Sequence of chain 34.B:
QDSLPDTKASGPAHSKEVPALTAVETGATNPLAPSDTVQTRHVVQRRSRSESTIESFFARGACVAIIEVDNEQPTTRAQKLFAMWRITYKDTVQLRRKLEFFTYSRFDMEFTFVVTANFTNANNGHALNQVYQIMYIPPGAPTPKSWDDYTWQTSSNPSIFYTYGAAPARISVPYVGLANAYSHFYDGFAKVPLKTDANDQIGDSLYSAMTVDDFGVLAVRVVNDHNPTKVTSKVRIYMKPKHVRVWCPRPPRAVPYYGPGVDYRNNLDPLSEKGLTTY

The small molecule below binds the protein below.
Small molecule (SMILES): Cc1cc(CCCCCCCOc2ccc(C3=NCCO3)cc2)on1

Binding-site contacts:
Ligand atom O1A contacts residue PHE135 of chain 34.B at 3.8 Å.
Ligand atom C2A contacts residue ILE193 of chain 34.B at 3.9 Å (hydrophobic).
Ligand atom C31 contacts residue TYR111 of chain 34.B at 3.7 Å (hydrophobic).
Ligand atom C5B contacts residue LEU240 of chain 34.B at 3.5 Å (hydrophobic).
Ligand atom C3 contacts residue PHE237 of chain 34.B at 3.7 Å (hydrophobic).
Ligand atom C4B contacts residue TYR158 of chain 34.B at 3.8 Å (hydrophobic).
Ligand atom C4 contacts residue PHE237 of chain 34.B at 3.1 Å (hydrophobic).
Ligand atom N3A contacts residue ALA24 of chain 34.D at 3.9 Å.
Ligand atom C3B contacts residue TYR158 of chain 34.B at 3.4 Å (hydrophobic).
Ligand atom N2 contacts residue TYR204 of chain 34.B at 3.8 Å.
Ligand atom C4A contacts residue PRO180 of chain 34.B at 3.3 Å (hydrophobic).
Ligand atom C4A contacts residue SER181 of chain 34.B at 3.8 Å.
Ligand atom C7C contacts residue TYR158 of chain 34.B at 3.8 Å (hydrophobic).
Ligand atom O1 contacts residue PHE129 of chain 34.B at 3.8 Å.
Ligand atom N3A contacts residue PRO180 of chain 34.B at 3.7 Å.
Ligand atom O1 contacts residue TYR111 of chain 34.B at 3.5 Å.
Ligand atom N3A contacts residue TYR158 of chain 34.B at 3.7 Å.
Ligand atom C2A contacts residue TYR158 of chain 34.B at 3.9 Å (hydrophobic).
Ligand atom C5A contacts residue ILE182 of chain 34.B at 3.5 Å (hydrophobic).
Ligand atom C6C contacts residue PHE237 of chain 34.B at 3.9 Å (hydrophobic).
Ligand atom C4A contacts residue ILE182 of chain 34.B at 3.9 Å (hydrophobic).
Ligand atom C4C contacts residue VAL198 of chain 34.B at 3.8 Å (hydrophobic).
Ligand atom C5B contacts residue ILE193 of chain 34.B at 3.9 Å (hydrophobic).
Ligand atom C4C contacts residue PHE237 of chain 34.B at 3.6 Å (hydrophobic).
Ligand atom C4 contacts residue TYR111 of chain 34.B at 3.6 Å (hydrophobic).
Ligand atom C6C contacts residue VAL198 of chain 34.B at 3.9 Å (hydrophobic).
Ligand atom O1 contacts residue TYR204 of chain 34.B at 3.6 Å.
Ligand atom C6B contacts residue PHE133 of chain 34.B at 3.5 Å (hydrophobic).
Ligand atom O1B contacts residue PHE133 of chain 34.B at 3.9 Å.
Ligand atom C5C contacts residue VAL195 of chain 34.B at 3.8 Å (hydrophobic).
Ligand atom C4B contacts residue ILE193 of chain 34.B at 3.8 Å (hydrophobic).
Ligand atom C2B contacts residue VAL195 of chain 34.B at 3.9 Å (hydrophobic).
Ligand atom C31 contacts residue PHE237 of chain 34.B at 3.8 Å (hydrophobic).
Ligand atom C5 contacts residue TYR111 of chain 34.B at 3.8 Å (hydrophobic).
Ligand atom C2B contacts residue TYR158 of chain 34.B at 3.5 Å (hydrophobic).
Ligand atom C3 contacts residue TYR111 of chain 34.B at 3.2 Å (hydrophobic).
Ligand atom N2 contacts residue TYR111 of chain 34.B at 3.1 Å.
Ligand atom C5A contacts residue ILE156 of chain 34.B at 3.2 Å (hydrophobic).
Ligand atom C2C contacts residue PHE237 of chain 34.B at 3.8 Å (hydrophobic).
Ligand atom O1B contacts residue ILE109 of chain 34.B at 3.8 Å.

Sequence of chain 34.D:
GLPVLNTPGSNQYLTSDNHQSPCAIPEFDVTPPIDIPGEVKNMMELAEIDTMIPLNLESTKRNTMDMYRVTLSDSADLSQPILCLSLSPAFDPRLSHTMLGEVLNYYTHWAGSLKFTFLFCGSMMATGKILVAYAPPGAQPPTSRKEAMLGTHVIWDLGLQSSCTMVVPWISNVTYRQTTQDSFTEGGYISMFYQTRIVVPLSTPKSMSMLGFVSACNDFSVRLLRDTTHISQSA

Sequence of chain 35.D:
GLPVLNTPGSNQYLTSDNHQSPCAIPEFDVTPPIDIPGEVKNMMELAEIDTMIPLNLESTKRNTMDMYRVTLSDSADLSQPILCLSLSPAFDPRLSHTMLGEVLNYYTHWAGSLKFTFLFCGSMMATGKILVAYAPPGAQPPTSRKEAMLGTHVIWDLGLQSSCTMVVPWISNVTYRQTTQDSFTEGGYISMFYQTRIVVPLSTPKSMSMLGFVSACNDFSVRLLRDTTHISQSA